Binding-site contacts:
Ligand atom C8 contacts residue TRP145 of chain 1.A at 3.9 Å (hydrophobic).
Ligand atom N contacts residue ILE116 of chain 1.B at 3.7 Å.
Ligand atom C contacts residue TRP145 of chain 1.A at 3.4 Å (hydrophobic).
Ligand atom C6 contacts residue TRP145 of chain 1.A at 4.0 Å (hydrophobic).
Ligand atom C contacts residue ILE116 of chain 1.B at 3.6 Å (hydrophobic).
Ligand atom C3 contacts residue CYS188 of chain 1.A at 3.7 Å (hydrophobic).
Ligand atom N1 contacts residue TYR91 of chain 1.A at 2.8 Å (h-bond).
Ligand atom C1 contacts residue MET114 of chain 1.B at 4.2 Å (hydrophobic).
Ligand atom C2 contacts residue TYR193 of chain 1.A at 3.7 Å (hydrophobic).
Ligand atom C3 contacts residue CYS189 of chain 1.A at 3.8 Å (hydrophobic).
Ligand atom C2 contacts residue VAL146 of chain 1.A at 3.8 Å (hydrophobic).
Ligand atom O contacts residue ILE116 of chain 1.B at 3.3 Å.
Ligand atom C4 contacts residue TRP145 of chain 1.A at 3.3 Å (hydrophobic).
Ligand atom C1 contacts residue TRP145 of chain 1.A at 3.9 Å (hydrophobic).
Ligand atom C8 contacts residue CYS188 of chain 1.A at 3.6 Å (hydrophobic).
Ligand atom C4 contacts residue ILE116 of chain 1.B at 4.2 Å (hydrophobic).
Ligand atom O contacts residue VAL146 of chain 1.A at 3.8 Å.
Ligand atom C1 contacts residue VAL146 of chain 1.A at 3.8 Å (hydrophobic).
Ligand atom C3 contacts residue TYR193 of chain 1.A at 3.3 Å (hydrophobic).
Ligand atom C2 contacts residue MET114 of chain 1.B at 3.9 Å (hydrophobic).
Ligand atom C9 contacts residue TYR193 of chain 1.A at 3.7 Å (hydrophobic).
Ligand atom C7 contacts residue CYS188 of chain 1.A at 3.9 Å (hydrophobic).
Ligand atom O contacts residue TRP145 of chain 1.A at 3.1 Å (h-bond).
Ligand atom C contacts residue VAL146 of chain 1.A at 4.0 Å (hydrophobic).
Ligand atom N contacts residue TRP145 of chain 1.A at 3.1 Å (h-bond).
Ligand atom C10 contacts residue TRP145 of chain 1.A at 3.7 Å (hydrophobic).
Ligand atom C9 contacts residue TRP145 of chain 1.A at 3.3 Å (hydrophobic).
Ligand atom C3 contacts residue TRP145 of chain 1.A at 3.8 Å (hydrophobic).
Ligand atom C9 contacts residue TYR186 of chain 1.A at 3.8 Å (hydrophobic).
Ligand atom C6 contacts residue TYR53 of chain 1.B at 4.2 Å (hydrophobic).
Ligand atom C7 contacts residue TYR186 of chain 1.A at 4.0 Å (hydrophobic).
Ligand atom C10 contacts residue TYR91 of chain 1.A at 3.5 Å (hydrophobic).
Ligand atom C8 contacts residue TYR186 of chain 1.A at 4.2 Å (hydrophobic).
Ligand atom N1 contacts residue TRP145 of chain 1.A at 2.6 Å (h-bond).
Ligand atom C1 contacts residue ILE116 of chain 1.B at 4.1 Å (hydrophobic).
Ligand atom C2 contacts residue TRP145 of chain 1.A at 4.0 Å (hydrophobic).
Ligand atom C9 contacts residue TYR91 of chain 1.A at 3.6 Å (hydrophobic).
Ligand atom C4 contacts residue CYS188 of chain 1.A at 3.9 Å (hydrophobic).
Ligand atom C5 contacts residue TRP145 of chain 1.A at 3.4 Å (hydrophobic).
Ligand atom C5 contacts residue ILE116 of chain 1.B at 4.0 Å (hydrophobic).

The protein below binds the small molecule below.
Small molecule (SMILES): O=c1cccc2n1C[C@@H]1CNC[C@H]2C1

Sequence of chain 1.A:
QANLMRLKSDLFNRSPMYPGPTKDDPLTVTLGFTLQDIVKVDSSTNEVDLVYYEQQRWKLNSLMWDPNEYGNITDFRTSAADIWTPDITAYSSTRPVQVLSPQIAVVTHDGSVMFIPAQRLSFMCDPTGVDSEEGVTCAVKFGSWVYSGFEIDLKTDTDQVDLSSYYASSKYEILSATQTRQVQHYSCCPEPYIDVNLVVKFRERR

Sequence of chain 1.B:
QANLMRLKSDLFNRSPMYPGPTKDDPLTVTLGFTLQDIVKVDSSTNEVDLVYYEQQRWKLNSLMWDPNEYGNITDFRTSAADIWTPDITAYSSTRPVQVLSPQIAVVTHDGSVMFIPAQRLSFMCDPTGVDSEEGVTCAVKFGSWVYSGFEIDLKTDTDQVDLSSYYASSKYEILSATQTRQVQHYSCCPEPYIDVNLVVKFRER